A protein and the small-molecule ligand that binds it are described below.
Small molecule (SMILES): N#Cc1cc2[nH]c(=O)c(=O)[nH]c2cc1[N+](=O)[O-]

Binding-site contacts:
Ligand atom C1 contacts residue THR518 of chain 1.A at 2.4 Å.
Ligand atom O1 contacts residue LEU517 of chain 1.A at 3.1 Å.
Ligand atom N2 contacts residue SER688 of chain 1.A at 3.0 Å (h-bond).
Ligand atom N1 contacts residue PHE484 of chain 1.A at 3.5 Å.
Ligand atom N4 contacts residue VAL735 of chain 1.A at 3.7 Å.
Ligand atom O6 contacts residue ASP732 of chain 1.A at 2.0 Å (salt-bridge).
Ligand atom O1 contacts residue THR518 of chain 1.A at 1.9 Å.
Ligand atom O2 contacts residue THR518 of chain 1.A at 3.1 Å.
Ligand atom C1 contacts residue PHE484 of chain 1.A at 3.5 Å (hydrophobic).
Ligand atom C2 contacts residue SER688 of chain 1.A at 3.5 Å.
Ligand atom O6 contacts residue GLN405 of chain 1.A at 3.5 Å (h-bond).
Ligand atom C7 contacts residue GLN405 of chain 1.A at 2.5 Å.
Ligand atom O4 contacts residue VAL735 of chain 1.A at 3.7 Å.
Ligand atom C6 contacts residue ASP732 of chain 1.A at 3.2 Å.
Ligand atom N8 contacts residue ALA734 of chain 1.A at 3.2 Å.
Ligand atom C6 contacts residue GLN405 of chain 1.A at 3.6 Å.
Ligand atom O2 contacts residue SER688 of chain 1.A at 3.1 Å (h-bond).
Ligand atom N4 contacts residue GLN405 of chain 1.A at 2.6 Å (h-bond).
Ligand atom C4 contacts residue PHE484 of chain 1.A at 3.4 Å (hydrophobic).
Ligand atom C2 contacts residue PHE484 of chain 1.A at 3.5 Å (hydrophobic).
Ligand atom N8 contacts residue PHE408 of chain 1.A at 3.6 Å.
Ligand atom N8 contacts residue GLN405 of chain 1.A at 2.9 Å (h-bond).
Ligand atom N1 contacts residue THR518 of chain 1.A at 3.3 Å.
Ligand atom C8 contacts residue ASP732 of chain 1.A at 3.0 Å.
Ligand atom O6 contacts residue TRP731 of chain 1.A at 3.6 Å.
Ligand atom C7 contacts residue ASP732 of chain 1.A at 3.3 Å.
Ligand atom C2 contacts residue THR518 of chain 1.A at 3.0 Å.
Ligand atom C9 contacts residue GLN405 of chain 1.A at 2.5 Å.
Ligand atom C5 contacts residue GLN405 of chain 1.A at 3.5 Å.
Ligand atom N4 contacts residue ASP732 of chain 1.A at 3.1 Å (salt-bridge).
Ligand atom O4 contacts residue TRP731 of chain 1.A at 3.2 Å.
Ligand atom N4 contacts residue TRP731 of chain 1.A at 3.7 Å.
Ligand atom C3 contacts residue PHE484 of chain 1.A at 3.4 Å (hydrophobic).
Ligand atom O4 contacts residue GLN405 of chain 1.A at 2.5 Å (h-bond).
Ligand atom C6 contacts residue PHE484 of chain 1.A at 3.6 Å (hydrophobic).
Ligand atom C5 contacts residue PHE484 of chain 1.A at 3.7 Å (hydrophobic).
Ligand atom C8 contacts residue GLN405 of chain 1.A at 2.6 Å.
Ligand atom O6 contacts residue VAL735 of chain 1.A at 3.2 Å.
Ligand atom N8 contacts residue VAL735 of chain 1.A at 3.5 Å.
Ligand atom N2 contacts residue PHE484 of chain 1.A at 3.4 Å.

Sequence of chain 1.A:
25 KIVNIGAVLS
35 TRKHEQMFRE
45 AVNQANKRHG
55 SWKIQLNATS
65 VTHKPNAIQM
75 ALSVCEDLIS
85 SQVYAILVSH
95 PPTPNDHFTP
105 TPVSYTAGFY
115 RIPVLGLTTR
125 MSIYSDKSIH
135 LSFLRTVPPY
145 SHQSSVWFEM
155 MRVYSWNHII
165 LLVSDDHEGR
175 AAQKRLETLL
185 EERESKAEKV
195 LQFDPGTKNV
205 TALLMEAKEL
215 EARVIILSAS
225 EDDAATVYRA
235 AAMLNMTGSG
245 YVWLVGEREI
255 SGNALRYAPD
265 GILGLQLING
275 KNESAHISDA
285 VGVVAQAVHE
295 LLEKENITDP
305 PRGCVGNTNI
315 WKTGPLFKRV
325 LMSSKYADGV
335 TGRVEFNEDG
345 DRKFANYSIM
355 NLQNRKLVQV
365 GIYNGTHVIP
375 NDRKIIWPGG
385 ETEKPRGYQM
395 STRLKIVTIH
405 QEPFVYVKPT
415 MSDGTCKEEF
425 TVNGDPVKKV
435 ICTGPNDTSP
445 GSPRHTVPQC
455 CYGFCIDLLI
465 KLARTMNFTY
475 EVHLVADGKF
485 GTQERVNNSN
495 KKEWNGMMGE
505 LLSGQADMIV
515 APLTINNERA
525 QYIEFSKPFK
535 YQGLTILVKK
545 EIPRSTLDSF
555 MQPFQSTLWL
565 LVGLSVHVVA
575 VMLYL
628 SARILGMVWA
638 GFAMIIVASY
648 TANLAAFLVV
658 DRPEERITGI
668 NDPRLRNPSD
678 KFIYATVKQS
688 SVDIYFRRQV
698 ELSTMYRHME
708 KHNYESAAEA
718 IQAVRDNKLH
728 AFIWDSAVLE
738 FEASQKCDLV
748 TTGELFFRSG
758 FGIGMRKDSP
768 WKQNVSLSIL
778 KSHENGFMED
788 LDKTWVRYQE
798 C